Binding-site contacts:
Ligand atom C6 contacts residue ARG26 of chain 1.A at 3.6 Å.
Ligand atom C10 contacts residue LEU28 of chain 1.A at 3.6 Å (hydrophobic).
Ligand atom N40 contacts residue CYS212 of chain 1.A at 3.3 Å (h-bond).
Ligand atom C33 contacts residue GLY209 of chain 1.A at 3.6 Å.
Ligand atom CL32 contacts residue VAL220 of chain 1.A at 3.5 Å.
Ligand atom C33 contacts residue ASP182 of chain 1.A at 3.7 Å.
Ligand atom C17 contacts residue SER188 of chain 1.A at 3.4 Å.
Ligand atom C34 contacts residue GLY211 of chain 1.A at 3.3 Å.
Ligand atom O28 contacts residue CYS184 of chain 1.A at 3.4 Å (h-bond).
Ligand atom C37 contacts residue GLY209 of chain 1.A at 3.1 Å.
Ligand atom C3 contacts residue ILE141 of chain 1.A at 3.4 Å (hydrophobic).
Ligand atom N39 contacts residue CYS212 of chain 1.A at 3.4 Å (h-bond).
Ligand atom C11 contacts residue HIS27 of chain 1.A at 3.4 Å.
Ligand atom N36 contacts residue GLY211 of chain 1.A at 3.6 Å (h-bond).
Ligand atom N5 contacts residue ILE141 of chain 1.A at 3.3 Å.
Ligand atom O2 contacts residue ARG26 of chain 1.A at 3.4 Å.
Ligand atom N39 contacts residue LYS185 of chain 1.A at 3.3 Å.
Ligand atom C20 contacts residue HIS44 of chain 1.A at 3.5 Å.
Ligand atom O28 contacts residue LYS185 of chain 1.A at 3.6 Å.
Ligand atom C31 contacts residue TRP208 of chain 1.A at 3.4 Å (hydrophobic).
Ligand atom O28 contacts residue GLY186 of chain 1.A at 2.8 Å (h-bond).
Ligand atom C33 contacts residue TRP208 of chain 1.A at 3.5 Å (hydrophobic).
Ligand atom O28 contacts residue ASP187 of chain 1.A at 3.4 Å (salt-bridge).
Ligand atom C11 contacts residue ARG26 of chain 1.A at 3.5 Å.
Ligand atom N40 contacts residue LYS185 of chain 1.A at 3.5 Å (salt-bridge).
Ligand atom C26 contacts residue CYS184 of chain 1.A at 3.2 Å (hydrophobic).
Ligand atom N5 contacts residue HIS27 of chain 1.A at 3.0 Å (h-bond).
Ligand atom N5 contacts residue ARG26 of chain 1.A at 3.5 Å (salt-bridge).
Ligand atom O28 contacts residue SER188 of chain 1.A at 3.0 Å (h-bond).
Ligand atom C18 contacts residue HIS44 of chain 1.A at 3.6 Å.
Ligand atom N27 contacts residue SER188 of chain 1.A at 3.4 Å.
Ligand atom CL32 contacts residue TRP208 of chain 1.A at 3.4 Å.
Ligand atom O2 contacts residue HIS27 of chain 1.A at 3.6 Å.
Ligand atom O4 contacts residue ILE141 of chain 1.A at 3.6 Å.
Ligand atom C30 contacts residue TRP208 of chain 1.A at 3.6 Å (hydrophobic).
Ligand atom C16 contacts residue GLY186 of chain 1.A at 3.3 Å.
Ligand atom C12 contacts residue GLY186 of chain 1.A at 3.7 Å.
Ligand atom C37 contacts residue GLY211 of chain 1.A at 3.0 Å.
Ligand atom C13 contacts residue LYS185 of chain 1.A at 3.6 Å.
Ligand atom C34 contacts residue GLY209 of chain 1.A at 3.5 Å.

Sequence of chain 1.A:
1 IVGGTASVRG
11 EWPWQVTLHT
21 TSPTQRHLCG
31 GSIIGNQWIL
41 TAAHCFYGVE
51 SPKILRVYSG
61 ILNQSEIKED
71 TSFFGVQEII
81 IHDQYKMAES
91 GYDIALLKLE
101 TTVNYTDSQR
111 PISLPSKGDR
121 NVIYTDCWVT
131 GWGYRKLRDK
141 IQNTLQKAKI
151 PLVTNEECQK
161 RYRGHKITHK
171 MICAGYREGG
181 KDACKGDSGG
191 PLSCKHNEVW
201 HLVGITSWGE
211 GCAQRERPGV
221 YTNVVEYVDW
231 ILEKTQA

This protein binds this small molecule.
Small molecule (SMILES): COC(=O)Nc1ccc(-c2cnn([C@H](CC3CC3)c3ccc(-c4cc(Cl)ccc4-n4cnnn4)c[n+]3[O-])c2)cc1